Sequence of chain 1.B:
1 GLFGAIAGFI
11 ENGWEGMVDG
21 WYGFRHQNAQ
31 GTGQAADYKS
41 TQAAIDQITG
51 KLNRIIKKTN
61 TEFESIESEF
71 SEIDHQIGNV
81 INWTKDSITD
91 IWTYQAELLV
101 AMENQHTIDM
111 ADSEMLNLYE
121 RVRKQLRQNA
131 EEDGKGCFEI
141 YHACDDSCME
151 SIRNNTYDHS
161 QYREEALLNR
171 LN

A small-molecule ligand and the protein it binds are described below.
Small molecule (SMILES): CC(=O)N[C@@H]1[C@@H](O)[C@H](O)[C@@H](CO)O[C@H]1O

Sequence of chain 1.I:
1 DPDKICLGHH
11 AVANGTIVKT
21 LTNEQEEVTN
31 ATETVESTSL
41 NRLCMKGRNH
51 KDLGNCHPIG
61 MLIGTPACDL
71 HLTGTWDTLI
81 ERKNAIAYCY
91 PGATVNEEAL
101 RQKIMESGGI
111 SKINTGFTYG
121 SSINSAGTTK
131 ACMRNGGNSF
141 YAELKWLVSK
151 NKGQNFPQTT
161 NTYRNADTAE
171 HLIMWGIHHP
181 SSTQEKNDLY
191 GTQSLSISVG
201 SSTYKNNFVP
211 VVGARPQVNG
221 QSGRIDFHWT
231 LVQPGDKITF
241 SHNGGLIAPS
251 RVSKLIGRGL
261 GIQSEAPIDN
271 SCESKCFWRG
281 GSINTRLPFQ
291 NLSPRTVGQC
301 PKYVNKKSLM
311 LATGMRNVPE

Sequence of chain 1.A:
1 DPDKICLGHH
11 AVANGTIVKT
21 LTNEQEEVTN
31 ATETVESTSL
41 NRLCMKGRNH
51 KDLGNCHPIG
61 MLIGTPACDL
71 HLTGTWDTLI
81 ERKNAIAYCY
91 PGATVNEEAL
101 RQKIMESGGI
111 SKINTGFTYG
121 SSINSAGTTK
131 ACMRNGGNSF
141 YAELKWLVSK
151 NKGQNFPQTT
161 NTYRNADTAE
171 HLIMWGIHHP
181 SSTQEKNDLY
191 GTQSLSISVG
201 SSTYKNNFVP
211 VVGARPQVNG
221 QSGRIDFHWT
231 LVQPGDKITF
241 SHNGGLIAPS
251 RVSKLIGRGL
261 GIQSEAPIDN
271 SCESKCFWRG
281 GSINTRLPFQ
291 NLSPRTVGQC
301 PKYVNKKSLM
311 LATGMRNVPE

Binding-site contacts:
Ligand atom C6 contacts residue ARG295 of chain 1.A at 4.3 Å.
Ligand atom C2 contacts residue ASN82 of chain 1.B at 2.5 Å.
Ligand atom N2 contacts residue ASN82 of chain 1.B at 3.0 Å (h-bond).
Ligand atom C8 contacts residue ASN79 of chain 1.B at 3.6 Å.
Ligand atom O7 contacts residue ASN79 of chain 1.B at 3.5 Å (h-bond).
Ligand atom C7 contacts residue ASN82 of chain 1.B at 3.5 Å.
Ligand atom C3 contacts residue ASN82 of chain 1.B at 3.9 Å.
Ligand atom O7 contacts residue GLU106 of chain 1.I at 3.0 Å (salt-bridge).
Ligand atom C5 contacts residue ASN82 of chain 1.B at 3.6 Å.
Ligand atom C1 contacts residue ASN82 of chain 1.B at 1.4 Å.
Ligand atom C8 contacts residue HIS75 of chain 1.B at 3.9 Å.
Ligand atom O5 contacts residue ASN82 of chain 1.B at 2.3 Å (h-bond).
Ligand atom C1 contacts residue GLU67 of chain 1.B at 4.4 Å.
Ligand atom O7 contacts residue ASN82 of chain 1.B at 3.6 Å.
Ligand atom C5 contacts residue ARG295 of chain 1.A at 4.0 Å.
Ligand atom C7 contacts residue GLU106 of chain 1.I at 4.1 Å.
Ligand atom C7 contacts residue ASN79 of chain 1.B at 4.0 Å.
Ligand atom C4 contacts residue ASN82 of chain 1.B at 4.2 Å.
Ligand atom C8 contacts residue GLY78 of chain 1.B at 4.1 Å.